This small molecule binds to this protein.
Small molecule (SMILES): Nc1ncnc2c1ncn2[C@H]1C[C@H](O)[C@@H](CO[P](=O)(O)O[P](=O)(O)OP(=O)(O)O)O1

Sequence of chain 1.B:
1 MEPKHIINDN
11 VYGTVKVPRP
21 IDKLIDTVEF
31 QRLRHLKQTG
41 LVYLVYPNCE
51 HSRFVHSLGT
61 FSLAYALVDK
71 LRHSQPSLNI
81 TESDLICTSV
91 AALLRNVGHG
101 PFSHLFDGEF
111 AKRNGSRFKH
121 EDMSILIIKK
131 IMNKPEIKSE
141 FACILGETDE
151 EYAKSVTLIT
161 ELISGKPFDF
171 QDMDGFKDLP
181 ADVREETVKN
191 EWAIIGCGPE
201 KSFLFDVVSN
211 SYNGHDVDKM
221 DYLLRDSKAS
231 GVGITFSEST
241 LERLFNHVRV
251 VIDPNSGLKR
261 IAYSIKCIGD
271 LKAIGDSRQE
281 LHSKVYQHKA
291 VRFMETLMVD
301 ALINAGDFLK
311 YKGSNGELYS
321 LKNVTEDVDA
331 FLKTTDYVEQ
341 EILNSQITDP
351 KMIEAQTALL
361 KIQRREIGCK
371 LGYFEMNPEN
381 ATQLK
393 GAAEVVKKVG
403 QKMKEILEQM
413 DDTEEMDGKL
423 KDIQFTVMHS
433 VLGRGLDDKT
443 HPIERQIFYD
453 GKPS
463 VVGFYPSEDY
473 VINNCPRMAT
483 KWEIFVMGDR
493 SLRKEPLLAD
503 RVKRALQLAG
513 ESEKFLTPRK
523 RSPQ

Sequence of chain 1.A:
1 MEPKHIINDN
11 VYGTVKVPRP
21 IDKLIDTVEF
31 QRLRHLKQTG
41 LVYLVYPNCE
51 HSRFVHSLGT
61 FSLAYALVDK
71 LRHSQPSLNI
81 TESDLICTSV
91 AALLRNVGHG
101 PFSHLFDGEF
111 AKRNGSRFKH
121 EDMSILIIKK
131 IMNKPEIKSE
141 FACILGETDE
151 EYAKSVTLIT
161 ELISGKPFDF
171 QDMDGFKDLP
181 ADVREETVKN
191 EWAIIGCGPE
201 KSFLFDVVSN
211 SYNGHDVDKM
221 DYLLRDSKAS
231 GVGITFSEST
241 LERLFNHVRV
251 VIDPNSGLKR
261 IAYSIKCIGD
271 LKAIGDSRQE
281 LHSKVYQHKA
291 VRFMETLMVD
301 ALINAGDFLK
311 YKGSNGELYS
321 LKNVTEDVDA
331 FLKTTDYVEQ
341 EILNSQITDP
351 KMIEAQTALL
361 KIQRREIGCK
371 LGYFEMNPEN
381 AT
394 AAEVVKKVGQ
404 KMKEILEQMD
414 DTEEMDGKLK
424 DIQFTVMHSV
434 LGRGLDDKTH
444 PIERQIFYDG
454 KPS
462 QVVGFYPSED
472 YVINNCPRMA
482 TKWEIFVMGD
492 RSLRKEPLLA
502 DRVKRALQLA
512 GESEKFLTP

Sequence of chain 1.D:
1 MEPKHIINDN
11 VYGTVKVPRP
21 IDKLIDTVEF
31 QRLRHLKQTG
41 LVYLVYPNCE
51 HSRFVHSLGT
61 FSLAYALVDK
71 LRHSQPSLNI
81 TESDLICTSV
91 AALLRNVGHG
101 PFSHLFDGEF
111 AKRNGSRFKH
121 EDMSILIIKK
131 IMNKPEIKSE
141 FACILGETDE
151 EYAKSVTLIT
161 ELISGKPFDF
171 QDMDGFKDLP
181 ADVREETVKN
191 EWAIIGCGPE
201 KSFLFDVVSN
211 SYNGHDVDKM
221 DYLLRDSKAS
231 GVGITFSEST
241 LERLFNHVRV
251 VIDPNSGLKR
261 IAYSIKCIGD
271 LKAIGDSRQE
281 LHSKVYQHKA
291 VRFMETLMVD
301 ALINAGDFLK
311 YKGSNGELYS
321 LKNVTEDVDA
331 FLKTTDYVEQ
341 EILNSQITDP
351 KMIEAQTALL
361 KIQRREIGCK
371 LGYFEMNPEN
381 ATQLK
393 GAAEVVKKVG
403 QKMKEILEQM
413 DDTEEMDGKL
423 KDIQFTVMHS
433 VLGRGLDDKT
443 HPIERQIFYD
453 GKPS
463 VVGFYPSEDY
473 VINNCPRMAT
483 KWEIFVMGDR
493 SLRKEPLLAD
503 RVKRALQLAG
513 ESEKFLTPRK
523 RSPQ

Binding-site contacts:
Ligand atom C8 contacts residue TYR46 of chain 1.B at 3.1 Å (hydrophobic).
Ligand atom O2B contacts residue MG1 of chain 1.H at 2.1 Å.
Ligand atom O2G contacts residue LYS266 of chain 1.A at 2.6 Å (salt-bridge).
Ligand atom C3' contacts residue VAL45 of chain 1.B at 3.3 Å (hydrophobic).
Ligand atom O1A contacts residue ARG243 of chain 1.A at 2.8 Å (salt-bridge).
Ligand atom C3' contacts residue GTP1 of chain 1.M at 3.6 Å.
Ligand atom C2' contacts residue TYR46 of chain 1.B at 3.5 Å (hydrophobic).
Ligand atom C1' contacts residue TYR46 of chain 1.B at 3.5 Å (hydrophobic).
Ligand atom O3' contacts residue ASN8 of chain 1.D at 3.2 Å (h-bond).
Ligand atom O3B contacts residue LYS370 of chain 1.B at 3.0 Å (salt-bridge).
Ligand atom O3G contacts residue LYS454 of chain 1.A at 2.8 Å (salt-bridge).
Ligand atom O3G contacts residue MG1 of chain 1.H at 2.1 Å.
Ligand atom O3' contacts residue VAL45 of chain 1.B at 2.6 Å (h-bond).
Ligand atom N7 contacts residue TYR46 of chain 1.B at 3.4 Å (h-bond).
Ligand atom C6 contacts residue ARG243 of chain 1.A at 3.6 Å.
Ligand atom PB contacts residue GTP1 of chain 1.M at 3.5 Å.
Ligand atom O2A contacts residue HIS288 of chain 1.B at 2.8 Å (h-bond).
Ligand atom C5 contacts residue TYR46 of chain 1.B at 3.6 Å (hydrophobic).
Ligand atom O1B contacts residue HIS288 of chain 1.B at 3.1 Å.
Ligand atom N7 contacts residue ARG243 of chain 1.A at 3.5 Å (salt-bridge).
Ligand atom O1G contacts residue LYS370 of chain 1.B at 3.6 Å (salt-bridge).
Ligand atom PG contacts residue MG1 of chain 1.H at 3.3 Å.
Ligand atom C5' contacts residue ILE6 of chain 1.D at 3.1 Å (hydrophobic).
Ligand atom N3 contacts residue ASN8 of chain 1.D at 3.0 Å (h-bond).
Ligand atom O4' contacts residue ASN8 of chain 1.D at 3.2 Å (h-bond).
Ligand atom C4' contacts residue ILE6 of chain 1.D at 3.2 Å (hydrophobic).
Ligand atom O3G contacts residue GTP1 of chain 1.M at 3.0 Å (h-bond).
Ligand atom C1' contacts residue ASN8 of chain 1.D at 3.5 Å.
Ligand atom C4 contacts residue TYR46 of chain 1.B at 3.5 Å (hydrophobic).
Ligand atom N6 contacts residue ASP270 of chain 1.A at 3.2 Å (salt-bridge).
Ligand atom O1B contacts residue GTP1 of chain 1.M at 3.6 Å.
Ligand atom PB contacts residue MG1 of chain 1.H at 3.3 Å.
Ligand atom O2B contacts residue GTP1 of chain 1.M at 2.6 Å (h-bond).
Ligand atom O1A contacts residue LYS266 of chain 1.A at 2.9 Å (salt-bridge).
Ligand atom O3A contacts residue LYS266 of chain 1.A at 3.3 Å (salt-bridge).
Ligand atom C5' contacts residue GTP1 of chain 1.M at 3.4 Å.
Ligand atom N9 contacts residue TYR46 of chain 1.B at 3.2 Å (h-bond).
Ligand atom O3B contacts residue MG1 of chain 1.H at 3.5 Å.
Ligand atom N6 contacts residue ARG243 of chain 1.A at 3.6 Å (salt-bridge).
Ligand atom O1B contacts residue LYS370 of chain 1.B at 3.2 Å (salt-bridge).